Sequence of chain 1.A:
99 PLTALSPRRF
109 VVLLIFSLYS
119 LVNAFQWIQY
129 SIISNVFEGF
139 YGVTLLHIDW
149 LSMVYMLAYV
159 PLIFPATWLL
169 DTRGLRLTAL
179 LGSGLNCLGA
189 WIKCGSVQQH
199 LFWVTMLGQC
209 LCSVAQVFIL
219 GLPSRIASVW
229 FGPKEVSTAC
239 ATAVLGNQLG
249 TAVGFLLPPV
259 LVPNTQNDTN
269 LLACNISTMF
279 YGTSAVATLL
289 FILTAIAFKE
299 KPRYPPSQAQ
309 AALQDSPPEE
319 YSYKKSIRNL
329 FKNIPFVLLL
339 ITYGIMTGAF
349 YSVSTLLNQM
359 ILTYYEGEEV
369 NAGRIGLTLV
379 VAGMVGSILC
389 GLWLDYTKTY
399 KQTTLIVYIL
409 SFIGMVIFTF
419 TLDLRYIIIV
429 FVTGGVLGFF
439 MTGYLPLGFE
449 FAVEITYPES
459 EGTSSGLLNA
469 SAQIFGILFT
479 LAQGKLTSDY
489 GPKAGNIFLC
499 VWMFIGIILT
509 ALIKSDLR

Binding-site contacts:
Ligand atom CAI contacts residue PRO159 of chain 1.A at 4.0 Å (hydrophobic).
Ligand atom CAK contacts residue VAL158 of chain 1.A at 4.3 Å (hydrophobic).
Ligand atom CAB contacts residue LEU338 of chain 1.A at 3.8 Å (hydrophobic).
Ligand atom CAP contacts residue VAL158 of chain 1.A at 3.9 Å (hydrophobic).
Ligand atom CAC contacts residue PHE329 of chain 1.A at 3.4 Å (hydrophobic).
Ligand atom CAD contacts residue PHE162 of chain 1.A at 3.9 Å (hydrophobic).
Ligand atom CAN contacts residue ILE472 of chain 1.A at 3.8 Å (hydrophobic).
Ligand atom CAD contacts residue ILE325 of chain 1.A at 3.8 Å (hydrophobic).
Ligand atom CAQ contacts residue VAL158 of chain 1.A at 3.8 Å (hydrophobic).
Ligand atom CBB contacts residue PHE329 of chain 1.A at 4.2 Å (hydrophobic).
Ligand atom OAF contacts residue LYS322 of chain 1.A at 3.5 Å.
Ligand atom CAK contacts residue PHE162 of chain 1.A at 4.5 Å (hydrophobic).
Ligand atom CAR contacts residue LYS322 of chain 1.A at 3.6 Å.
Ligand atom CAE contacts residue LEU465 of chain 1.A at 3.9 Å (hydrophobic).
Ligand atom CAE contacts residue PHE162 of chain 1.A at 3.5 Å (hydrophobic).
Ligand atom CAT contacts residue LYS322 of chain 1.A at 3.9 Å.
Ligand atom CAS contacts residue ILE325 of chain 1.A at 4.5 Å (hydrophobic).
Ligand atom CAL contacts residue LYS322 of chain 1.A at 3.9 Å.
Ligand atom CBD contacts residue PHE162 of chain 1.A at 4.0 Å (hydrophobic).
Ligand atom CAJ contacts residue PHE329 of chain 1.A at 4.0 Å (hydrophobic).
Ligand atom CAE contacts residue ILE325 of chain 1.A at 4.1 Å (hydrophobic).
Ligand atom CAX contacts residue LYS322 of chain 1.A at 4.1 Å.
Ligand atom CAK contacts residue PRO159 of chain 1.A at 4.2 Å (hydrophobic).
Ligand atom CAB contacts residue SER469 of chain 1.A at 3.5 Å.

A small-molecule ligand and the protein it binds are described below.
Small molecule (SMILES): CC(C)CCC[C@@H](C)[C@H]1CC[C@H]2[C@@H]3CC=C4C[C@@H](OC(=O)CCC(=O)O)CC[C@]4(C)[C@H]3CC[C@]12C